Sequence of chain 1.B:
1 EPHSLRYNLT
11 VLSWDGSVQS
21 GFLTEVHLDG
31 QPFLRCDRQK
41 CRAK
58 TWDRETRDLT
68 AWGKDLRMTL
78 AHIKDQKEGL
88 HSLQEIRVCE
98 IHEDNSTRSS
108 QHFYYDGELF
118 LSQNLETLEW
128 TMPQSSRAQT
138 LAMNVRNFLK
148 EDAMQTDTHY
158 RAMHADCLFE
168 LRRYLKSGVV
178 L

Binding-site contacts:
Ligand atom C7 contacts residue ASN102 of chain 1.B at 3.8 Å.
Ligand atom O5 contacts residue ASN102 of chain 1.B at 2.4 Å (h-bond).
Ligand atom C3 contacts residue ASN102 of chain 1.B at 3.8 Å.
Ligand atom O6 contacts residue ARG169 of chain 1.B at 4.0 Å.
Ligand atom C6 contacts residue ARG169 of chain 1.B at 4.1 Å.
Ligand atom N2 contacts residue ASN102 of chain 1.B at 2.9 Å (h-bond).
Ligand atom C5 contacts residue ASN102 of chain 1.B at 3.7 Å.
Ligand atom C4 contacts residue ASN102 of chain 1.B at 4.3 Å.
Ligand atom O7 contacts residue ASN102 of chain 1.B at 4.2 Å.
Ligand atom C2 contacts residue ASN102 of chain 1.B at 2.5 Å.
Ligand atom C1 contacts residue ASN102 of chain 1.B at 1.4 Å.

This protein binds this small molecule.
Small molecule (SMILES): CC(=O)N[C@@H]1[C@@H](O)[C@H](O)[C@@H](CO)O[C@H]1O